Sequence of chain 1.C:
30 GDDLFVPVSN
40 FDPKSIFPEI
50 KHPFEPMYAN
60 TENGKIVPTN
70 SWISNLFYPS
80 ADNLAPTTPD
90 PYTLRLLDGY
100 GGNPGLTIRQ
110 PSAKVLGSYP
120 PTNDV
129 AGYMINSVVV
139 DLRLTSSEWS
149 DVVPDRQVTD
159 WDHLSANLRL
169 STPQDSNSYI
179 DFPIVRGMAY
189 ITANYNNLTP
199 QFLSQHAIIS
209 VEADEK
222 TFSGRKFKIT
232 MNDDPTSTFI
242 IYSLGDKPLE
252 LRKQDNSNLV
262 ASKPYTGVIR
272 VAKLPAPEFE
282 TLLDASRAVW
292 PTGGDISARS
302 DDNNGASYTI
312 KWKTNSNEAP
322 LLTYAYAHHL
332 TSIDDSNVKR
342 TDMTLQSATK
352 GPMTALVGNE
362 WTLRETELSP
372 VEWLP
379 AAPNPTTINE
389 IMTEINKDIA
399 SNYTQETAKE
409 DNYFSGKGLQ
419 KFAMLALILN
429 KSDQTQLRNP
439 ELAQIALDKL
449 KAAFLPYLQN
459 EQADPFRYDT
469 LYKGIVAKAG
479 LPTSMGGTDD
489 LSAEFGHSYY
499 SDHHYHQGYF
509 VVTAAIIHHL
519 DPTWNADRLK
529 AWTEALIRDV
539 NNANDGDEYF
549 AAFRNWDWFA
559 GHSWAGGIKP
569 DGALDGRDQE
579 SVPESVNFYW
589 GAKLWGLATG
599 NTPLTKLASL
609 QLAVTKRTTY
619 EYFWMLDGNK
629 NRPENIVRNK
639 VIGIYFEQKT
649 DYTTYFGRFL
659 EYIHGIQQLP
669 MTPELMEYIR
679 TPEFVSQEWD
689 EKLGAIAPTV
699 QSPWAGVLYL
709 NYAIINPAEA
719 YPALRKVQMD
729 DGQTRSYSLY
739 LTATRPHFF

This small molecule binds to this protein.
Small molecule (SMILES): OC[C@H]1O[C@@H](O[C@@H]2[C@@H](O)[C@H](O[C@@H]3[C@@H](O)[C@H](O[C@@H]4[C@@H](O)[C@H](O[C@@H]5[C@@H](O)[C@H](O)O[C@H](CO)[C@H]5O)O[C@H](CO)[C@H]4O)O[C@H](CO)[C@H]3O)O[C@H](CO)[C@H]2O)[C@H](O)[C@@H](O)[C@@H]1O

Binding-site contacts:
Ligand atom C3 contacts residue GLU578 of chain 1.C at 3.6 Å.
Ligand atom O4 contacts residue TYR653 of chain 1.C at 3.8 Å.
Ligand atom O6 contacts residue ASP576 of chain 1.C at 2.8 Å (salt-bridge).
Ligand atom O6 contacts residue TRP702 of chain 1.C at 3.1 Å (h-bond).
Ligand atom O4 contacts residue ASP500 of chain 1.C at 3.6 Å.
Ligand atom O4 contacts residue LYS567 of chain 1.C at 3.5 Å (salt-bridge).
Ligand atom C5 contacts residue ILE664 of chain 1.C at 3.8 Å (hydrophobic).
Ligand atom C6 contacts residue PHE493 of chain 1.C at 3.6 Å (hydrophobic).
Ligand atom O4 contacts residue TYR411 of chain 1.C at 3.0 Å (h-bond).
Ligand atom O6 contacts residue HIS504 of chain 1.C at 3.0 Å (h-bond).
Ligand atom O6 contacts residue TYR660 of chain 1.C at 3.7 Å.
Ligand atom C4 contacts residue TYR411 of chain 1.C at 3.8 Å (hydrophobic).
Ligand atom C6 contacts residue TYR660 of chain 1.C at 3.5 Å (hydrophobic).
Ligand atom O5 contacts residue GLU578 of chain 1.C at 3.7 Å.
Ligand atom O6 contacts residue TYR411 of chain 1.C at 3.3 Å.
Ligand atom O5 contacts residue TYR503 of chain 1.C at 3.7 Å.
Ligand atom O3 contacts residue PHE493 of chain 1.C at 3.6 Å.
Ligand atom O6 contacts residue LYS415 of chain 1.C at 2.7 Å (salt-bridge).
Ligand atom O5 contacts residue TYR411 of chain 1.C at 3.5 Å (h-bond).
Ligand atom C2 contacts residue GLU578 of chain 1.C at 3.5 Å.
Ligand atom C6 contacts residue ILE664 of chain 1.C at 3.7 Å (hydrophobic).
Ligand atom O6 contacts residue LYS567 of chain 1.C at 2.7 Å (salt-bridge).
Ligand atom C1 contacts residue GLU578 of chain 1.C at 3.5 Å.
Ligand atom O3 contacts residue PHE412 of chain 1.C at 3.4 Å.
Ligand atom C6 contacts residue LYS415 of chain 1.C at 3.1 Å.
Ligand atom C6 contacts residue TYR411 of chain 1.C at 3.1 Å (hydrophobic).
Ligand atom C3 contacts residue TYR653 of chain 1.C at 3.7 Å (hydrophobic).
Ligand atom O4 contacts residue GLU582 of chain 1.C at 3.1 Å (salt-bridge).
Ligand atom O2 contacts residue PHE654 of chain 1.C at 3.4 Å.
Ligand atom C6 contacts residue LYS567 of chain 1.C at 3.6 Å.
Ligand atom C6 contacts residue ASP576 of chain 1.C at 3.7 Å.
Ligand atom O2 contacts residue GLU578 of chain 1.C at 2.4 Å (salt-bridge).
Ligand atom C5 contacts residue TYR503 of chain 1.C at 3.7 Å (hydrophobic).
Ligand atom O6 contacts residue PHE493 of chain 1.C at 3.4 Å.
Ligand atom C1 contacts residue PHE654 of chain 1.C at 3.4 Å (hydrophobic).
Ligand atom O2 contacts residue TYR653 of chain 1.C at 3.5 Å.
Ligand atom O5 contacts residue BGC1 of chain 1.N at 3.7 Å.
Ligand atom O6 contacts residue GLY564 of chain 1.C at 3.5 Å.
Ligand atom O4 contacts residue TRP702 of chain 1.C at 3.5 Å.
Ligand atom C6 contacts residue HIS504 of chain 1.C at 3.6 Å.